A small-molecule ligand and the protein it binds are described below.
Small molecule (SMILES): CC(C)C[C@H](NC(=O)[C@H](CCCN=C(N)N)NC(=O)[C@H](Cc1ccccc1)NC(=O)[C@H](CC(C)C)NC(=O)[C@H](Cc1ccc(O)cc1)NC(=O)[C@H](CC(N)=O)NC(=O)[C@H](Cc1ccc(O)cc1)NC(=O)[C@@H](N)CC(N)=O)C(=O)N[C@H](C=O)Cc1ccccc1

Binding-site contacts:
Ligand atom N contacts residue TYR164 of chain 1.A at 3.5 Å (h-bond).
Ligand atom O contacts residue LYS151 of chain 1.A at 3.3 Å (salt-bridge).
Ligand atom C contacts residue TYR89 of chain 1.A at 3.4 Å (hydrophobic).
Ligand atom CA contacts residue ASN82 of chain 1.A at 3.2 Å.
Ligand atom O contacts residue TYR164 of chain 1.A at 2.7 Å (h-bond).
Ligand atom O contacts residue TRP152 of chain 1.A at 2.7 Å (h-bond).
Ligand atom O contacts residue LYS71 of chain 1.A at 3.1 Å.
Ligand atom O contacts residue ASN82 of chain 1.A at 3.5 Å (h-bond).
Ligand atom OD1 contacts residue TYR176 of chain 1.A at 3.1 Å (h-bond).
Ligand atom CD contacts residue VAL157 of chain 1.A at 3.4 Å (hydrophobic).
Ligand atom CA contacts residue THR148 of chain 1.A at 3.5 Å.
Ligand atom O contacts residue TYR12 of chain 1.A at 3.5 Å.
Ligand atom O contacts residue TYR164 of chain 1.A at 3.5 Å.
Ligand atom N contacts residue LYS71 of chain 1.A at 3.3 Å (salt-bridge).
Ligand atom C contacts residue LYS71 of chain 1.A at 3.5 Å.
Ligand atom CZ contacts residue HIS75 of chain 1.A at 3.5 Å.
Ligand atom NH2 contacts residue ALA155 of chain 1.A at 3.5 Å.
Ligand atom C contacts residue LYS151 of chain 1.A at 3.3 Å.
Ligand atom N contacts residue TYR12 of chain 1.A at 2.9 Å (h-bond).
Ligand atom CB contacts residue THR148 of chain 1.A at 3.1 Å.
Ligand atom O contacts residue THR148 of chain 1.A at 3.1 Å (h-bond).
Ligand atom N contacts residue GLU68 of chain 1.A at 2.9 Å (salt-bridge).
Ligand atom C contacts residue TYR12 of chain 1.A at 3.4 Å (hydrophobic).
Ligand atom N contacts residue ASN82 of chain 1.A at 2.9 Å (h-bond).
Ligand atom CB contacts residue LYS71 of chain 1.A at 3.5 Å.
Ligand atom O contacts residue LYS71 of chain 1.A at 2.7 Å (salt-bridge).
Ligand atom CA contacts residue GLU68 of chain 1.A at 3.5 Å.
Ligand atom N contacts residue TYR12 of chain 1.A at 3.5 Å (h-bond).
Ligand atom CE2 contacts residue LYS71 of chain 1.A at 3.2 Å.
Ligand atom N contacts residue TYR176 of chain 1.A at 2.6 Å (h-bond).
Ligand atom OH contacts residue HIS75 of chain 1.A at 2.5 Å (h-bond).
Ligand atom CA contacts residue TYR164 of chain 1.A at 3.5 Å (hydrophobic).
Ligand atom CD1 contacts residue TYR12 of chain 1.A at 3.5 Å (hydrophobic).
Ligand atom CE1 contacts residue HIS75 of chain 1.A at 3.5 Å.
Ligand atom O contacts residue TYR89 of chain 1.A at 2.2 Å (h-bond).
Ligand atom C contacts residue ASN82 of chain 1.A at 3.5 Å.
Ligand atom CA contacts residue TYR12 of chain 1.A at 3.5 Å (hydrophobic).
Ligand atom OD1 contacts residue ARG175 of chain 1.A at 2.6 Å (salt-bridge).
Ligand atom ND2 contacts residue GLN161 of chain 1.A at 2.8 Å (h-bond).
Ligand atom NE contacts residue GLN160 of chain 1.A at 3.5 Å (h-bond).

Sequence of chain 1.A:
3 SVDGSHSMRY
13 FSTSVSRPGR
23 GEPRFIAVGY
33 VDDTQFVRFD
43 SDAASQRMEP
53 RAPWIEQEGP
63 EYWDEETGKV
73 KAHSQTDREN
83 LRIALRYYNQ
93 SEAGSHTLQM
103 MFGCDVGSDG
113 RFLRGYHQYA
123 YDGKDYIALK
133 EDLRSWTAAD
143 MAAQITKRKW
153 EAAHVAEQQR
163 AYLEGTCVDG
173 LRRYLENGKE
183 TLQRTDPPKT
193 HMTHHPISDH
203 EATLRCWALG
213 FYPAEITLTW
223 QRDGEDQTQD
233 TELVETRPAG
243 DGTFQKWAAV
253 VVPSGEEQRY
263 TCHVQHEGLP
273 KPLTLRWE